Sequence of chain 1.A:
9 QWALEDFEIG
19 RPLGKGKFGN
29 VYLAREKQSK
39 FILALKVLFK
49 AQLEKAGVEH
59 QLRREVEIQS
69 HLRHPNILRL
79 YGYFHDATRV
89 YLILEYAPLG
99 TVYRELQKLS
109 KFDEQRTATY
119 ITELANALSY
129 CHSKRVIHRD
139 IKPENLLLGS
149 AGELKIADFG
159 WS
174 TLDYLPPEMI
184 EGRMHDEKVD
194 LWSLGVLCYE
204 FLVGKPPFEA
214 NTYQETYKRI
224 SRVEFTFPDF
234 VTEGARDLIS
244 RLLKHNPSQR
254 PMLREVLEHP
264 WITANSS

Binding-site contacts:
Ligand atom C23 contacts residue ALA95 of chain 1.A at 3.4 Å (hydrophobic).
Ligand atom C18 contacts residue GLY98 of chain 1.A at 3.8 Å.
Ligand atom C31 contacts residue LEU145 of chain 1.A at 3.5 Å (hydrophobic).
Ligand atom N28 contacts residue MPD1 of chain 1.C at 3.7 Å.
Ligand atom N29 contacts residue ALA95 of chain 1.A at 3.2 Å (h-bond).
Ligand atom S11 contacts residue VAL29 of chain 1.A at 3.7 Å.
Ligand atom N28 contacts residue ARG19 of chain 1.A at 2.9 Å (salt-bridge).
Ligand atom O33 contacts residue GLY22 of chain 1.A at 3.4 Å.
Ligand atom C24 contacts residue ARG19 of chain 1.A at 3.4 Å.
Ligand atom C02 contacts residue GLN67 of chain 1.A at 3.4 Å.
Ligand atom C19 contacts residue LEU21 of chain 1.A at 3.5 Å (hydrophobic).
Ligand atom O33 contacts residue LYS23 of chain 1.A at 3.7 Å.
Ligand atom C15 contacts residue LEU21 of chain 1.A at 3.8 Å (hydrophobic).
Ligand atom N17 contacts residue ALA95 of chain 1.A at 2.8 Å (h-bond).
Ligand atom C05 contacts residue ALA155 of chain 1.A at 3.6 Å (hydrophobic).
Ligand atom C30 contacts residue GLU93 of chain 1.A at 3.3 Å.
Ligand atom C04 contacts residue ASP156 of chain 1.A at 3.6 Å.
Ligand atom C23 contacts residue LEU21 of chain 1.A at 3.7 Å (hydrophobic).
Ligand atom C20 contacts residue GLY98 of chain 1.A at 3.6 Å.
Ligand atom C01 contacts residue LEU92 of chain 1.A at 3.6 Å (hydrophobic).
Ligand atom N09 contacts residue LYS44 of chain 1.A at 3.8 Å.
Ligand atom N27 contacts residue ARG19 of chain 1.A at 3.8 Å.
Ligand atom C14 contacts residue LEU145 of chain 1.A at 3.7 Å (hydrophobic).
Ligand atom C30 contacts residue LEU145 of chain 1.A at 3.4 Å (hydrophobic).
Ligand atom C22 contacts residue PRO96 of chain 1.A at 3.8 Å (hydrophobic).
Ligand atom C19 contacts residue GLY98 of chain 1.A at 3.6 Å.
Ligand atom C20 contacts residue LEU21 of chain 1.A at 3.6 Å (hydrophobic).
Ligand atom C12 contacts residue VAL29 of chain 1.A at 3.5 Å (hydrophobic).
Ligand atom N29 contacts residue LEU145 of chain 1.A at 3.6 Å.
Ligand atom C18 contacts residue ALA95 of chain 1.A at 3.4 Å (hydrophobic).
Ligand atom C23 contacts residue PRO96 of chain 1.A at 3.6 Å (hydrophobic).
Ligand atom C32 contacts residue VAL29 of chain 1.A at 3.6 Å (hydrophobic).
Ligand atom C07 contacts residue PHE157 of chain 1.A at 3.3 Å (hydrophobic).
Ligand atom C08 contacts residue PHE157 of chain 1.A at 3.4 Å (hydrophobic).
Ligand atom C01 contacts residue GLN67 of chain 1.A at 3.5 Å.
Ligand atom C35 contacts residue GLY24 of chain 1.A at 3.6 Å.
Ligand atom C21 contacts residue ARG19 of chain 1.A at 3.6 Å.
Ligand atom C22 contacts residue ARG19 of chain 1.A at 3.4 Å.
Ligand atom C01 contacts residue LEU78 of chain 1.A at 3.4 Å (hydrophobic).
Ligand atom C04 contacts residue ALA155 of chain 1.A at 3.6 Å (hydrophobic).

This protein binds this small molecule.
Small molecule (SMILES): CCc1ccc(/N=C2\S/C(=C\c3ccnc(Nc4ccc(-c5nnn[nH]5)cc4)c3)C(=O)N2C)cc1